Sequence of chain 1.B:
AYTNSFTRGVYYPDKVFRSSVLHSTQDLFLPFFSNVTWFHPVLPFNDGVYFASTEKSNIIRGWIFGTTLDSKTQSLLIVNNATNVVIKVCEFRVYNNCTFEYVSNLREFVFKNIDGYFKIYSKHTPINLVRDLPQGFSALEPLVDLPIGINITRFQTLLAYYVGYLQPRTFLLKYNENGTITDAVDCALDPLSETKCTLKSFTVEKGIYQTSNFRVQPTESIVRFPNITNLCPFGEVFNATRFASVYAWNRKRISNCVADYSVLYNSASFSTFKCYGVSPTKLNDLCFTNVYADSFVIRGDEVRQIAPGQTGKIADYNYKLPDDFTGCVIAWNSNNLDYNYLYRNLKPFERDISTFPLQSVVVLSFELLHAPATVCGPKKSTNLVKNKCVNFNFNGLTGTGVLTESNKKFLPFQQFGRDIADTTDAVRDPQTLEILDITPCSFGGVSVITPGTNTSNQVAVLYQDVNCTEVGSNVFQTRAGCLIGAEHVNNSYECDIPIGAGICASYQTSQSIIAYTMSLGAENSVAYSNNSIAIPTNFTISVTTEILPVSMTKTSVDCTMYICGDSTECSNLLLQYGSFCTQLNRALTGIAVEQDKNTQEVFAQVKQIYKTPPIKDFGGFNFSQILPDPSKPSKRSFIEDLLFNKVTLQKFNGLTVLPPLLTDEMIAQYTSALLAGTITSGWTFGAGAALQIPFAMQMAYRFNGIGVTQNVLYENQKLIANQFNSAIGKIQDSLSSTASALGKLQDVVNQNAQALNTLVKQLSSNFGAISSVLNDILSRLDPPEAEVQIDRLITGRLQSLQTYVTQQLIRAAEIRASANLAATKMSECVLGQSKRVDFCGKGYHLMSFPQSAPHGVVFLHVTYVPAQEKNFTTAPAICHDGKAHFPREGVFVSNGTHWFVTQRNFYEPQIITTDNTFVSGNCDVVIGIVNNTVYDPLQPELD

Binding-site contacts:
Ligand atom C4 contacts residue ASN234 of chain 1.B at 4.3 Å.
Ligand atom N2 contacts residue ASN234 of chain 1.B at 2.8 Å (h-bond).
Ligand atom C3 contacts residue ASN234 of chain 1.B at 3.8 Å.
Ligand atom O7 contacts residue GLU465 of chain 1.C at 3.0 Å (salt-bridge).
Ligand atom C7 contacts residue GLU465 of chain 1.C at 4.1 Å.
Ligand atom C6 contacts residue THR236 of chain 1.B at 3.9 Å.
Ligand atom O5 contacts residue ASN234 of chain 1.B at 2.4 Å (h-bond).
Ligand atom C5 contacts residue ASN234 of chain 1.B at 3.7 Å.
Ligand atom O7 contacts residue ASN234 of chain 1.B at 4.3 Å.
Ligand atom C1 contacts residue ASN234 of chain 1.B at 1.4 Å.
Ligand atom C7 contacts residue ASN234 of chain 1.B at 3.4 Å.
Ligand atom O5 contacts residue THR236 of chain 1.B at 4.1 Å.
Ligand atom C2 contacts residue ASN234 of chain 1.B at 2.4 Å.
Ligand atom O6 contacts residue ASN234 of chain 1.B at 4.5 Å.
Ligand atom C8 contacts residue ASN234 of chain 1.B at 3.7 Å.
Ligand atom O6 contacts residue THR236 of chain 1.B at 2.5 Å (h-bond).

This small molecule binds to this protein.
Small molecule (SMILES): CC(=O)N[C@H]1[C@H](O[C@H]2[C@H](O)[C@@H](NC(C)=O)CO[C@@H]2CO)O[C@H](CO)[C@@H](O)[C@@H]1O

Sequence of chain 1.C:
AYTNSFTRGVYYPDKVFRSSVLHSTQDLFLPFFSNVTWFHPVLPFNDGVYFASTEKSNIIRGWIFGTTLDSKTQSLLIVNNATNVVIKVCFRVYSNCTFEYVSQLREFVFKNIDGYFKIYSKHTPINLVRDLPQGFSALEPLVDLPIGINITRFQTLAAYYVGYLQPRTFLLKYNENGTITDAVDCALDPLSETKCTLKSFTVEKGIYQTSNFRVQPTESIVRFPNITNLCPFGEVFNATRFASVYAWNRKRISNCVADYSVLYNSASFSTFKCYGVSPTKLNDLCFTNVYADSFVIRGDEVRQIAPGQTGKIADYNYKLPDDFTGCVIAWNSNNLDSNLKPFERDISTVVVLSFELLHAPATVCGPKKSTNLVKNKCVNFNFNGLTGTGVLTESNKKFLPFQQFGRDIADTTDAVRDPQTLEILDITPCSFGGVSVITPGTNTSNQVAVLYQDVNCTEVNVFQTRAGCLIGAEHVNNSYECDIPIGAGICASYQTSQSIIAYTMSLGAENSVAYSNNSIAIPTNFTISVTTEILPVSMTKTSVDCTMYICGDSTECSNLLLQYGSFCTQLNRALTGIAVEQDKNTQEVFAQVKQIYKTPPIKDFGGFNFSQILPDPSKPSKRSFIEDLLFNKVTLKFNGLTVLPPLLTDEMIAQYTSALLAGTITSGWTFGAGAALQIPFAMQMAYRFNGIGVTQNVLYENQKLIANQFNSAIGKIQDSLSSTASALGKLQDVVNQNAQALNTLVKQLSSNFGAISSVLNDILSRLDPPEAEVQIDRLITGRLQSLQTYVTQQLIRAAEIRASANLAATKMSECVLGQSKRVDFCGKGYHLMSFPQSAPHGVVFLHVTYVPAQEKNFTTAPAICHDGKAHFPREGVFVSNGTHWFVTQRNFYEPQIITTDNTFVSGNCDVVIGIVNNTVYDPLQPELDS